This protein binds this small molecule.
Small molecule (SMILES): CC(=O)N[C@@H]1[C@@H](O)[C@H](O)[C@@H](CO)O[C@H]1O

Binding-site contacts:
Ligand atom O3 contacts residue SER18 of chain 1.B at 4.3 Å.
Ligand atom O7 contacts residue ALA16 of chain 1.B at 3.8 Å.
Ligand atom N2 contacts residue ASN87 of chain 1.A at 3.4 Å.
Ligand atom C5 contacts residue ASN87 of chain 1.A at 3.1 Å.
Ligand atom N2 contacts residue SER18 of chain 1.B at 3.8 Å.
Ligand atom O7 contacts residue SER18 of chain 1.B at 3.1 Å (h-bond).
Ligand atom O7 contacts residue THR19 of chain 1.B at 4.3 Å.
Ligand atom O5 contacts residue ASN87 of chain 1.A at 2.4 Å (h-bond).
Ligand atom O6 contacts residue ASN87 of chain 1.A at 2.5 Å (h-bond).
Ligand atom C4 contacts residue ASN87 of chain 1.A at 3.4 Å.
Ligand atom C7 contacts residue SER18 of chain 1.B at 3.8 Å.
Ligand atom C2 contacts residue ASN87 of chain 1.A at 2.5 Å.
Ligand atom C1 contacts residue ASN87 of chain 1.A at 1.4 Å.
Ligand atom C7 contacts residue ASN87 of chain 1.A at 4.3 Å.
Ligand atom C7 contacts residue GLY17 of chain 1.B at 3.8 Å.
Ligand atom N2 contacts residue GLY17 of chain 1.B at 4.2 Å.
Ligand atom O7 contacts residue GLY17 of chain 1.B at 2.6 Å (h-bond).
Ligand atom C3 contacts residue ASN87 of chain 1.A at 3.6 Å.
Ligand atom C6 contacts residue ASN87 of chain 1.A at 3.2 Å.

Sequence of chain 1.A:
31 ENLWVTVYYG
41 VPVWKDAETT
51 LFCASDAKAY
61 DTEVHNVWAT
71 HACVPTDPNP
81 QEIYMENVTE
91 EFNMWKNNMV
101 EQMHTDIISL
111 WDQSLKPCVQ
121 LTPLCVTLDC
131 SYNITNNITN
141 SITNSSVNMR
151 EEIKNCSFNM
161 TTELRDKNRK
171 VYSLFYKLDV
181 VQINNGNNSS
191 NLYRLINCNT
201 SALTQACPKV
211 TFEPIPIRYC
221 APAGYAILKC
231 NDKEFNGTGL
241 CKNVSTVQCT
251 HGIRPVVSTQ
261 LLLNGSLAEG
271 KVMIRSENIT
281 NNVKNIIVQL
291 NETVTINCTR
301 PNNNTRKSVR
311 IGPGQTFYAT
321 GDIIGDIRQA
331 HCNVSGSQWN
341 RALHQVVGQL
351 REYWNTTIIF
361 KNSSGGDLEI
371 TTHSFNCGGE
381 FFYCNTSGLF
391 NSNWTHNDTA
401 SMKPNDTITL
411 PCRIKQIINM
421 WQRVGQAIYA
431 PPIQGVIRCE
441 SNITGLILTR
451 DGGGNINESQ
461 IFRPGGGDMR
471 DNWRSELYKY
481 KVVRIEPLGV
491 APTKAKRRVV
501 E

Sequence of chain 1.B:
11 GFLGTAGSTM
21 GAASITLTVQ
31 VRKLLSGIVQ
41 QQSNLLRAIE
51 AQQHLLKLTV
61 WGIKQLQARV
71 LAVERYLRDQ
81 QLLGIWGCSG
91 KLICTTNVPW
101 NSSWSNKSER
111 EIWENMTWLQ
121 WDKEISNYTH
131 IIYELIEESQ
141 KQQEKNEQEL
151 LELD